The small molecule below binds the protein below.
Small molecule (SMILES): NCCCCCCCCCCCC(=O)O

Binding-site contacts:
Ligand atom O contacts residue VAL113 of chain 19.A at 4.0 Å.
Ligand atom C9 contacts residue TYR192 of chain 19.A at 4.1 Å (hydrophobic).
Ligand atom C5 contacts residue PHE240 of chain 19.A at 4.1 Å (hydrophobic).
Ligand atom C1 contacts residue ILE183 of chain 19.A at 4.2 Å (hydrophobic).
Ligand atom C4 contacts residue ILE95 of chain 19.A at 4.0 Å (hydrophobic).
Ligand atom C7 contacts residue ILE95 of chain 19.A at 4.3 Å (hydrophobic).
Ligand atom C contacts residue ASN194 of chain 19.A at 4.0 Å.
Ligand atom C9 contacts residue PHE115 of chain 19.A at 4.1 Å (hydrophobic).
Ligand atom C10 contacts residue TYR192 of chain 19.A at 4.3 Å (hydrophobic).
Ligand atom CA2 contacts residue PHE115 of chain 19.A at 4.3 Å (hydrophobic).
Ligand atom C6 contacts residue TYR192 of chain 19.A at 4.4 Å (hydrophobic).
Ligand atom C2 contacts residue ILE183 of chain 19.A at 4.2 Å (hydrophobic).
Ligand atom C7 contacts residue VAL117 of chain 19.A at 4.3 Å (hydrophobic).
Ligand atom OXT contacts residue ASN194 of chain 19.A at 4.3 Å.
Ligand atom C contacts residue TYR192 of chain 19.A at 4.2 Å (hydrophobic).
Ligand atom C6 contacts residue ILE95 of chain 19.A at 4.1 Å (hydrophobic).
Ligand atom N contacts residue TYR146 of chain 19.A at 4.1 Å.
Ligand atom C9 contacts residue PHE240 of chain 19.A at 4.1 Å (hydrophobic).
Ligand atom C4 contacts residue ILE183 of chain 19.A at 4.2 Å (hydrophobic).
Ligand atom O contacts residue TYR192 of chain 19.A at 3.9 Å.
Ligand atom C3 contacts residue ILE95 of chain 19.A at 4.2 Å (hydrophobic).
Ligand atom C5 contacts residue ILE183 of chain 19.A at 4.4 Å (hydrophobic).
Ligand atom C2 contacts residue TYR146 of chain 19.A at 3.9 Å (hydrophobic).
Ligand atom C2 contacts residue ILE95 of chain 19.A at 3.8 Å (hydrophobic).
Ligand atom C8 contacts residue MET216 of chain 19.A at 3.9 Å (hydrophobic).
Ligand atom C1 contacts residue ILE219 of chain 19.A at 4.1 Å (hydrophobic).
Ligand atom C3 contacts residue ILE183 of chain 19.A at 3.7 Å (hydrophobic).
Ligand atom C contacts residue TYR210 of chain 19.A at 4.1 Å (hydrophobic).
Ligand atom O contacts residue LEU107 of chain 19.A at 4.4 Å.
Ligand atom N contacts residue ILE219 of chain 19.A at 4.0 Å.
Ligand atom OXT contacts residue TYR210 of chain 19.A at 3.0 Å (h-bond).
Ligand atom C7 contacts residue TYR192 of chain 19.A at 4.4 Å (hydrophobic).
Ligand atom OXT contacts residue MET216 of chain 19.A at 4.2 Å.
Ligand atom N contacts residue MET181 of chain 19.A at 3.9 Å.
Ligand atom C7 contacts residue PHE240 of chain 19.A at 3.9 Å (hydrophobic).
Ligand atom O contacts residue ASN194 of chain 19.A at 3.0 Å (h-bond).
Ligand atom C1 contacts residue VAL119 of chain 19.A at 4.2 Å (hydrophobic).
Ligand atom C5 contacts residue ILE95 of chain 19.A at 3.8 Å (hydrophobic).
Ligand atom C8 contacts residue TYR192 of chain 19.A at 3.6 Å (hydrophobic).
Ligand atom C10 contacts residue MET216 of chain 19.A at 3.6 Å (hydrophobic).

Sequence of chain 19.A:
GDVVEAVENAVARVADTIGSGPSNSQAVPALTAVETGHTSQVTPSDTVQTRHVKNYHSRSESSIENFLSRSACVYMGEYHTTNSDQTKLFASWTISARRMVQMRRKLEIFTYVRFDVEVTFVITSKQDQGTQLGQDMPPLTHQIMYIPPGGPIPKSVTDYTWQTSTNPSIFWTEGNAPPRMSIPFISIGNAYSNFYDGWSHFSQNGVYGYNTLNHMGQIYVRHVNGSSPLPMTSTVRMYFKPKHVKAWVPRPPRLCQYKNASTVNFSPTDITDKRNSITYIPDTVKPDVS